Sequence of chain 1.B:
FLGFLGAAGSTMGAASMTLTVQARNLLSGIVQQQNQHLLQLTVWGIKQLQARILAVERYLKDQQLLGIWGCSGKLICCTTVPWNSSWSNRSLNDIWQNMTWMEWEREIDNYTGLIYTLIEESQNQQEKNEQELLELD

Sequence of chain 1.A:
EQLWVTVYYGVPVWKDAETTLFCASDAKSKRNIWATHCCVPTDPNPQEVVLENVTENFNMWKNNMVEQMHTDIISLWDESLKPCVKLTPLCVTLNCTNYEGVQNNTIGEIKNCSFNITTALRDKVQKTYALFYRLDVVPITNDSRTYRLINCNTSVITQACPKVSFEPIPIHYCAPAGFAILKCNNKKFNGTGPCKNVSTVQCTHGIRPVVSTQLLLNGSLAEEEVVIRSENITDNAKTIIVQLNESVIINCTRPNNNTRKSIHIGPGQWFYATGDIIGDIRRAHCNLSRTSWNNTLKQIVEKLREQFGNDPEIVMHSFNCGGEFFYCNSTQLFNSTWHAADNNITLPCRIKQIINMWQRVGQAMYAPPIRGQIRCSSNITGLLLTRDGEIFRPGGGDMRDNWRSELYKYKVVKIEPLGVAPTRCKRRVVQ

Binding-site contacts:
Ligand atom C6 contacts residue SER50 of chain 1.C at 4.0 Å.
Ligand atom O3 contacts residue SER99 of chain 1.C at 3.0 Å (h-bond).
Ligand atom O3 contacts residue TYR52 of chain 1.C at 3.5 Å.
Ligand atom N2 contacts residue ASN28 of chain 1.C at 4.0 Å.
Ligand atom O7 contacts residue PHE29 of chain 1.C at 3.0 Å.
Ligand atom O3 contacts residue THR101 of chain 1.C at 3.7 Å.
Ligand atom C8 contacts residue THR101 of chain 1.C at 4.0 Å.
Ligand atom C6 contacts residue TYR52 of chain 1.C at 4.0 Å (hydrophobic).
Ligand atom C7 contacts residue PHE29 of chain 1.C at 3.4 Å (hydrophobic).
Ligand atom N2 contacts residue ASN53 of chain 1.A at 2.8 Å (h-bond).
Ligand atom N2 contacts residue ARG26 of chain 1.C at 4.2 Å.
Ligand atom C7 contacts residue ASN53 of chain 1.A at 3.0 Å.
Ligand atom C4 contacts residue TYR52 of chain 1.C at 4.0 Å (hydrophobic).
Ligand atom C8 contacts residue ARG26 of chain 1.C at 3.7 Å.
Ligand atom C3 contacts residue ASN53 of chain 1.A at 3.8 Å.
Ligand atom O6 contacts residue SER53 of chain 1.C at 3.5 Å (h-bond).
Ligand atom C6 contacts residue SER53 of chain 1.C at 3.9 Å.
Ligand atom O6 contacts residue HIS31 of chain 1.C at 3.2 Å (h-bond).
Ligand atom O3 contacts residue PHE29 of chain 1.C at 3.1 Å.
Ligand atom O7 contacts residue ASN53 of chain 1.A at 3.0 Å (h-bond).
Ligand atom C5 contacts residue ASN53 of chain 1.A at 3.6 Å.
Ligand atom C1 contacts residue ASN53 of chain 1.A at 1.4 Å.
Ligand atom O3 contacts residue SER100 of chain 1.C at 3.2 Å.
Ligand atom O6 contacts residue SER50 of chain 1.C at 3.0 Å (h-bond).
Ligand atom C8 contacts residue ASN53 of chain 1.A at 4.2 Å.
Ligand atom C3 contacts residue ASN28 of chain 1.C at 4.1 Å.
Ligand atom O4 contacts residue SER99 of chain 1.C at 3.5 Å (h-bond).
Ligand atom N2 contacts residue PHE29 of chain 1.C at 3.8 Å.
Ligand atom O5 contacts residue ASN53 of chain 1.A at 2.4 Å (h-bond).
Ligand atom C8 contacts residue PHE29 of chain 1.C at 3.4 Å (hydrophobic).
Ligand atom C2 contacts residue ASN53 of chain 1.A at 2.5 Å.
Ligand atom C8 contacts residue THR11 of chain 1.B at 3.8 Å.
Ligand atom O7 contacts residue THR101 of chain 1.C at 2.8 Å (h-bond).
Ligand atom O4 contacts residue SER100 of chain 1.C at 4.0 Å.
Ligand atom O5 contacts residue TYR52 of chain 1.C at 3.9 Å.
Ligand atom O3 contacts residue ASN28 of chain 1.C at 2.7 Å (h-bond).
Ligand atom C3 contacts residue SER99 of chain 1.C at 3.9 Å.
Ligand atom C2 contacts residue TYR52 of chain 1.C at 3.8 Å (hydrophobic).
Ligand atom C7 contacts residue THR101 of chain 1.C at 3.6 Å.
Ligand atom C3 contacts residue PHE29 of chain 1.C at 3.8 Å (hydrophobic).

The small molecule below binds the protein below.
Small molecule (SMILES): CC(=O)N[C@H]1[C@H](O[C@H]2[C@H](O)[C@@H](NC(C)=O)CO[C@@H]2CO)O[C@H](CO)[C@@H](O)[C@@H]1O

Sequence of chain 1.C:
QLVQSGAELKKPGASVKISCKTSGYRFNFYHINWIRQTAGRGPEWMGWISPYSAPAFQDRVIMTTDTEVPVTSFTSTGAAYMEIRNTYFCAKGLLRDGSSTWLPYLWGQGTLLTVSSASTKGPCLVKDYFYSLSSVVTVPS